Binding-site contacts:
Ligand atom C24 contacts residue ARG155 of chain 1.GB at 3.4 Å.
Ligand atom C23 contacts residue ARG155 of chain 1.GB at 4.5 Å.
Ligand atom C25 contacts residue ARG155 of chain 1.GB at 4.2 Å.
Ligand atom C28 contacts residue ARG155 of chain 1.GB at 4.1 Å.
Ligand atom C27 contacts residue ARG155 of chain 1.GB at 3.7 Å.
Ligand atom C60 contacts residue DOL1 of chain 1.FI at 4.1 Å.
Ligand atom C61 contacts residue DOL1 of chain 1.FI at 4.1 Å.

Sequence of chain 1.GB:
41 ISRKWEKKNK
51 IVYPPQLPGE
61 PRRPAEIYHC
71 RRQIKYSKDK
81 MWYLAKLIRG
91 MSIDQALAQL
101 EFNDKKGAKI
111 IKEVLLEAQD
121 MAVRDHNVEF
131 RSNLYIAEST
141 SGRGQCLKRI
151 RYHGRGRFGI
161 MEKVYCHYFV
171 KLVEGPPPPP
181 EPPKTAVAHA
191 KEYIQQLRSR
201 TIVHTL

A protein and the small-molecule ligand that binds it are described below.
Small molecule (SMILES): CC[C@H]1NC(=O)[C@@H](NC(=O)c2ncccc2O)[C@H](C)OC(=O)[C@H](c2ccccc2)NC(=O)[C@@H]2CC(=O)[C@@H](CS[C@@H]3CN4CCC3CC4)CN2C(=O)[C@H](Cc2ccc(N(C)C)cc2)N(C)C(=O)[C@H]2CCCN2C1=O